Sequence of chain 1.A:
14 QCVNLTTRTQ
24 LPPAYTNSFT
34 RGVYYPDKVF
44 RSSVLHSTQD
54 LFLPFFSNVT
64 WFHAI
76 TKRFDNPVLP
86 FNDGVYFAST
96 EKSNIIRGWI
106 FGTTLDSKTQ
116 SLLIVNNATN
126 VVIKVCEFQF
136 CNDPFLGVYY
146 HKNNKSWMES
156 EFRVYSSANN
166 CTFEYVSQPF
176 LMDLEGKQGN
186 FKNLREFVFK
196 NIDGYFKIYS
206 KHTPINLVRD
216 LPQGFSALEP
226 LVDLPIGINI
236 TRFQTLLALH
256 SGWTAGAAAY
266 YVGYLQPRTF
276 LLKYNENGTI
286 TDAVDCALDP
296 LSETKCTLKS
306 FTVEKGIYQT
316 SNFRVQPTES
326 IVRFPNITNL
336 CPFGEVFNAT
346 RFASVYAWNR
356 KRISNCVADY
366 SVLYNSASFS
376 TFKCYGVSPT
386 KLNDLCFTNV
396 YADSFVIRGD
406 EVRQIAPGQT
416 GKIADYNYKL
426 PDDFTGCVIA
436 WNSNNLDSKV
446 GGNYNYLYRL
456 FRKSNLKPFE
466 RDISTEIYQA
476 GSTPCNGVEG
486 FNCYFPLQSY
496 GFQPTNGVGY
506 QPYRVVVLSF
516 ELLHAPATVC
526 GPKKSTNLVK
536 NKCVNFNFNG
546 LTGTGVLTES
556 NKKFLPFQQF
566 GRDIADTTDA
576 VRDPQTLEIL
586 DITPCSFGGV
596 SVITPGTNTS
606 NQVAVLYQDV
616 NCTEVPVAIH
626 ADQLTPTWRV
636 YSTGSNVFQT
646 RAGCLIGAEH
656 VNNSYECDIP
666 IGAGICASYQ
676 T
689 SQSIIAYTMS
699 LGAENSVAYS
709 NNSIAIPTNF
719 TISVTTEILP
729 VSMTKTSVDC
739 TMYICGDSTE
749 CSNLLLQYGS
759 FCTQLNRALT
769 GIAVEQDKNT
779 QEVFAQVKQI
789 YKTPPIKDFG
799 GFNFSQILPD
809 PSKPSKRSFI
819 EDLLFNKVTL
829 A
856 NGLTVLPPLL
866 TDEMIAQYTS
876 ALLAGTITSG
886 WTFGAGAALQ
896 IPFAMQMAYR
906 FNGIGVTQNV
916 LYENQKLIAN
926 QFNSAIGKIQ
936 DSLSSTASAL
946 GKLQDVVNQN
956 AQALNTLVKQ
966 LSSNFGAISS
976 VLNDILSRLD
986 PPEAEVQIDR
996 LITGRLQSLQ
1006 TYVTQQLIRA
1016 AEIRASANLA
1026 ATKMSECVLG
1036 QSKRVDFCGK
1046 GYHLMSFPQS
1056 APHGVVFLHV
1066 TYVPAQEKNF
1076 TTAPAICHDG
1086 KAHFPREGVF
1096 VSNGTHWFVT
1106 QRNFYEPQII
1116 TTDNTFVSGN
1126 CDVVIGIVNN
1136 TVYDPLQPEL

A protein and the small-molecule ligand that binds it are described below.
Small molecule (SMILES): CC(=O)N[C@@H]1[C@@H](O)[C@H](O)[C@@H](CO)O[C@H]1O

Binding-site contacts:
Ligand atom C2 contacts residue ASN1134 of chain 1.A at 2.5 Å.
Ligand atom C7 contacts residue ASN1134 of chain 1.A at 3.4 Å.
Ligand atom O5 contacts residue ASN1134 of chain 1.A at 2.3 Å (h-bond).
Ligand atom C1 contacts residue ASN1134 of chain 1.A at 1.4 Å.
Ligand atom C3 contacts residue ASN1134 of chain 1.A at 3.8 Å.
Ligand atom O7 contacts residue ASN1134 of chain 1.A at 3.5 Å (h-bond).
Ligand atom C5 contacts residue ASN1134 of chain 1.A at 3.6 Å.
Ligand atom C4 contacts residue ASN1134 of chain 1.A at 4.2 Å.
Ligand atom N2 contacts residue ASN1134 of chain 1.A at 3.0 Å (h-bond).